Binding-site contacts:
Ligand atom O3 contacts residue VAL1212 of chain 1.C at 3.0 Å (h-bond).
Ligand atom C4 contacts residue ASN1216 of chain 1.C at 4.3 Å.
Ligand atom C2 contacts residue ASN1216 of chain 1.C at 2.5 Å.
Ligand atom N2 contacts residue ASN1216 of chain 1.C at 2.9 Å (h-bond).
Ligand atom C4 contacts residue VAL1212 of chain 1.C at 4.2 Å (hydrophobic).
Ligand atom C1 contacts residue VAL1212 of chain 1.C at 4.1 Å (hydrophobic).
Ligand atom C2 contacts residue TYR1214 of chain 1.C at 4.3 Å (hydrophobic).
Ligand atom O6 contacts residue VAL1212 of chain 1.C at 3.9 Å.
Ligand atom C7 contacts residue ASN1216 of chain 1.C at 3.8 Å.
Ligand atom C2 contacts residue VAL1212 of chain 1.C at 4.2 Å (hydrophobic).
Ligand atom O7 contacts residue VAL1212 of chain 1.C at 4.1 Å.
Ligand atom C8 contacts residue TYR1214 of chain 1.C at 3.4 Å (hydrophobic).
Ligand atom C3 contacts residue ASN1216 of chain 1.C at 3.8 Å.
Ligand atom C8 contacts residue VAL1212 of chain 1.C at 4.3 Å (hydrophobic).
Ligand atom C5 contacts residue VAL1212 of chain 1.C at 4.0 Å (hydrophobic).
Ligand atom O7 contacts residue GLN1211 of chain 1.C at 4.3 Å.
Ligand atom O5 contacts residue VAL1212 of chain 1.C at 3.3 Å.
Ligand atom N2 contacts residue TYR1214 of chain 1.C at 3.2 Å (h-bond).
Ligand atom O4 contacts residue VAL1212 of chain 1.C at 4.0 Å.
Ligand atom O7 contacts residue ASN1216 of chain 1.C at 4.2 Å.
Ligand atom C7 contacts residue TYR1214 of chain 1.C at 3.8 Å (hydrophobic).
Ligand atom C5 contacts residue ASN1216 of chain 1.C at 3.7 Å.
Ligand atom C1 contacts residue ASN1216 of chain 1.C at 1.4 Å.
Ligand atom C6 contacts residue VAL1212 of chain 1.C at 3.9 Å (hydrophobic).
Ligand atom N2 contacts residue VAL1212 of chain 1.C at 3.7 Å.
Ligand atom C7 contacts residue VAL1212 of chain 1.C at 4.1 Å (hydrophobic).
Ligand atom C3 contacts residue VAL1212 of chain 1.C at 3.5 Å (hydrophobic).
Ligand atom C6 contacts residue PRO1164 of chain 1.C at 4.4 Å (hydrophobic).
Ligand atom C8 contacts residue SER779 of chain 1.C at 3.7 Å.
Ligand atom O5 contacts residue ASN1216 of chain 1.C at 2.4 Å (h-bond).

A small-molecule ligand and the protein it binds are described below.
Small molecule (SMILES): CC(=O)N[C@H]1[C@H](O[C@H]2[C@H](O)[C@@H](NC(C)=O)CO[C@@H]2CO)O[C@H](CO)[C@@H](O)[C@@H]1O

Sequence of chain 1.C:
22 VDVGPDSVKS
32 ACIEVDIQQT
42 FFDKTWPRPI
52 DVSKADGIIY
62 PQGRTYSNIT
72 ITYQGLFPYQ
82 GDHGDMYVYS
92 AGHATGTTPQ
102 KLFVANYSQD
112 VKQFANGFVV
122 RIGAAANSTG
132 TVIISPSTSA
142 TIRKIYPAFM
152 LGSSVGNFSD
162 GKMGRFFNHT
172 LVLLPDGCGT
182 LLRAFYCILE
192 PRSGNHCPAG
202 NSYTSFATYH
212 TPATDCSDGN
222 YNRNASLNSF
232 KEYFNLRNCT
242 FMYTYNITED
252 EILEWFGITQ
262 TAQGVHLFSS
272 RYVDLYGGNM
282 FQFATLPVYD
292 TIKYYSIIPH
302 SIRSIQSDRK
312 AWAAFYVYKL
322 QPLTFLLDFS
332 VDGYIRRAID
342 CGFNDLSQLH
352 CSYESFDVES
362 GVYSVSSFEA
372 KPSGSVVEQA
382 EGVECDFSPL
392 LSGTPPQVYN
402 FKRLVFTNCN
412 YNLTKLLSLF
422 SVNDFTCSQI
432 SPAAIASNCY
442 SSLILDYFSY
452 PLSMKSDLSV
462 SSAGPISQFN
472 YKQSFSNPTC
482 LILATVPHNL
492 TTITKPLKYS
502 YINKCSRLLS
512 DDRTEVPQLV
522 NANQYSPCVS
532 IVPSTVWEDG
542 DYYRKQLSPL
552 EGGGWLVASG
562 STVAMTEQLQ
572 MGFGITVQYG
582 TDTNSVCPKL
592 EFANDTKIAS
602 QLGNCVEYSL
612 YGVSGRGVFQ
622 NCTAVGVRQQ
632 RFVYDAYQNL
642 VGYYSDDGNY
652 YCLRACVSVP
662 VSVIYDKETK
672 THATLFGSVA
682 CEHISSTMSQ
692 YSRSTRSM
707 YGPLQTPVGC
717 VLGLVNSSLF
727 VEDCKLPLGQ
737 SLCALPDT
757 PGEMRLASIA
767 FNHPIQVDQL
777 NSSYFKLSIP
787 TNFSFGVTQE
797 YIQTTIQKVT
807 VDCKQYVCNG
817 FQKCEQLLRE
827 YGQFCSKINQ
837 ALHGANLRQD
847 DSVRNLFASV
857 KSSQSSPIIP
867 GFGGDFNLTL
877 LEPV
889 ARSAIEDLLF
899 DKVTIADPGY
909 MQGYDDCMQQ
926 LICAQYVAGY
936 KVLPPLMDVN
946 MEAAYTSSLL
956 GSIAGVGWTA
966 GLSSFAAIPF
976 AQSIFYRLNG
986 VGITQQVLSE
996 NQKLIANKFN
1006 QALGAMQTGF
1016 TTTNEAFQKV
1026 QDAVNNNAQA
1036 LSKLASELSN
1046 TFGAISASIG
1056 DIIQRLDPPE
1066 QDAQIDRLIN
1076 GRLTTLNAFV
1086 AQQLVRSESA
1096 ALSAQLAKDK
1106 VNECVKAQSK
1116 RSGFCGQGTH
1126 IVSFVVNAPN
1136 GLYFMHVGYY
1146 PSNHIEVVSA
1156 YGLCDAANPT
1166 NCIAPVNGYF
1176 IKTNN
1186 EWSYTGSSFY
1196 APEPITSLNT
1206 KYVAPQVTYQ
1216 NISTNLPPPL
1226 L